The protein below binds the small molecule below.
Small molecule (SMILES): CC(=O)N[C@H]1[C@@H](O[C@H](COP(=O)(O)OC[C@H](O)[C@@H](O)[C@@H](O)CO)[C@@H](O)[C@@H](O)COP(=O)(O)OC[C@@H](O)[C@@H](O)[C@@H](O)CO)O[C@H](CO)[C@@H](O)[C@@H]1O

Sequence of chain 1.A:
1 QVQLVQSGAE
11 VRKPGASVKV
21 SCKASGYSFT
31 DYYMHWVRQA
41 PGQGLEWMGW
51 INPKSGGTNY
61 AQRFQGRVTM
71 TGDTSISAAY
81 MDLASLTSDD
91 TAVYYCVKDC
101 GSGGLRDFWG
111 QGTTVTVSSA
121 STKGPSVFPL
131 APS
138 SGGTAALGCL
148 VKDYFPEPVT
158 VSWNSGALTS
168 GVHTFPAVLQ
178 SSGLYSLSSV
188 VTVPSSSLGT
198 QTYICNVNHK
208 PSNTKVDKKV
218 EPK

Sequence of chain 1.B:
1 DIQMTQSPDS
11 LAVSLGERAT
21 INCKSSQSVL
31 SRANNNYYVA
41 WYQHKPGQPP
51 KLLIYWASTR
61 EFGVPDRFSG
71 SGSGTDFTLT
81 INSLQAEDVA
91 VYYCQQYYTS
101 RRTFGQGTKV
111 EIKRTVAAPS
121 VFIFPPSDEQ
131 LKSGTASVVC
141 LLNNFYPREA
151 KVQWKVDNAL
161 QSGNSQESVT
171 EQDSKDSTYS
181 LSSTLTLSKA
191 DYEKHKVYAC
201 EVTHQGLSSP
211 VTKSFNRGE

Binding-site contacts:
Ligand atom C7 contacts residue TYR98 of chain 1.B at 3.5 Å (hydrophobic).
Ligand atom C12 contacts residue SER100 of chain 1.B at 3.6 Å.
Ligand atom C3 contacts residue TYR98 of chain 1.B at 3.9 Å (hydrophobic).
Ligand atom C2 contacts residue TYR97 of chain 1.B at 3.5 Å (hydrophobic).
Ligand atom O17 contacts residue THR99 of chain 1.B at 3.6 Å.
Ligand atom C2 contacts residue THR99 of chain 1.B at 3.9 Å.
Ligand atom O9 contacts residue TYR98 of chain 1.B at 2.6 Å (h-bond).
Ligand atom C3 contacts residue TYR97 of chain 1.B at 4.0 Å (hydrophobic).
Ligand atom C5 contacts residue SER100 of chain 1.B at 4.0 Å.
Ligand atom O3 contacts residue TYR97 of chain 1.B at 2.7 Å (h-bond).
Ligand atom O3 contacts residue THR99 of chain 1.B at 4.1 Å.
Ligand atom C7 contacts residue TYR38 of chain 1.B at 3.4 Å (hydrophobic).
Ligand atom O6 contacts residue TYR38 of chain 1.B at 3.5 Å.
Ligand atom C13 contacts residue SER100 of chain 1.B at 4.2 Å.
Ligand atom O2 contacts residue TYR98 of chain 1.B at 3.5 Å (h-bond).
Ligand atom O7 contacts residue SER100 of chain 1.B at 3.8 Å.
Ligand atom O14 contacts residue SER31 of chain 1.B at 4.2 Å.
Ligand atom C11 contacts residue TYR98 of chain 1.B at 3.5 Å (hydrophobic).
Ligand atom N1 contacts residue TYR38 of chain 1.B at 3.9 Å.
Ligand atom O18 contacts residue ALA33 of chain 1.B at 3.4 Å.
Ligand atom C16 contacts residue TYR98 of chain 1.B at 4.0 Å (hydrophobic).
Ligand atom O17 contacts residue SER100 of chain 1.B at 3.0 Å (h-bond).
Ligand atom P2 contacts residue TYR98 of chain 1.B at 3.9 Å.
Ligand atom O9 contacts residue THR99 of chain 1.B at 4.0 Å.
Ligand atom C9 contacts residue TYR98 of chain 1.B at 4.0 Å (hydrophobic).
Ligand atom N1 contacts residue TYR98 of chain 1.B at 3.0 Å (h-bond).
Ligand atom O10 contacts residue TYR98 of chain 1.B at 4.1 Å.
Ligand atom O12 contacts residue SER31 of chain 1.B at 2.8 Å (h-bond).
Ligand atom C6 contacts residue SER100 of chain 1.B at 3.9 Å.
Ligand atom N1 contacts residue TYR97 of chain 1.B at 3.5 Å (h-bond).
Ligand atom P2 contacts residue SER31 of chain 1.B at 4.0 Å.
Ligand atom O14 contacts residue TYR98 of chain 1.B at 2.8 Å (h-bond).
Ligand atom O4 contacts residue SER100 of chain 1.B at 3.9 Å.
Ligand atom O6 contacts residue TYR98 of chain 1.B at 3.4 Å (h-bond).
Ligand atom C10 contacts residue SER100 of chain 1.B at 4.1 Å.
Ligand atom O3 contacts residue ARG102 of chain 1.B at 4.0 Å.
Ligand atom O5 contacts residue TYR33 of chain 1.A at 3.6 Å.
Ligand atom O2 contacts residue SER100 of chain 1.B at 4.1 Å.
Ligand atom C8 contacts residue TYR38 of chain 1.B at 3.4 Å (hydrophobic).
Ligand atom C2 contacts residue TYR98 of chain 1.B at 4.1 Å (hydrophobic).